A protein and the small-molecule ligand that binds it are described below.
Small molecule (SMILES): NCc1c[nH]c2nc(N)[nH]c(=O)c12

Sequence of chain 2.A:
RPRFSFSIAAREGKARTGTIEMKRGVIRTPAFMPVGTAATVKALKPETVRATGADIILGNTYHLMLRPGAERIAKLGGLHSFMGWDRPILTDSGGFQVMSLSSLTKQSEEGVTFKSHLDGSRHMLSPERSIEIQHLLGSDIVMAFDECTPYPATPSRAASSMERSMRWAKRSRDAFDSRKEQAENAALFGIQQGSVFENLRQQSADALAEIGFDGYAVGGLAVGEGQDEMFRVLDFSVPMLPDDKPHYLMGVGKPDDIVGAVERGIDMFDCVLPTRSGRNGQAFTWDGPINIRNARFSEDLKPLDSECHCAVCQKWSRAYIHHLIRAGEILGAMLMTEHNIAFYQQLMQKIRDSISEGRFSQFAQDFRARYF

Binding-site contacts:
Ligand atom C10 contacts residue LEU231 of chain 2.A at 3.4 Å (hydrophobic).
Ligand atom N9 contacts residue PHE106 of chain 2.A at 3.9 Å.
Ligand atom C6 contacts residue CYS158 of chain 2.A at 4.2 Å (hydrophobic).
Ligand atom O6 contacts residue GLY229 of chain 2.A at 3.4 Å.
Ligand atom C7 contacts residue MET260 of chain 2.A at 3.8 Å (hydrophobic).
Ligand atom N2 contacts residue MET260 of chain 2.A at 4.0 Å.
Ligand atom N3 contacts residue PHE106 of chain 2.A at 3.5 Å.
Ligand atom C2 contacts residue ASP156 of chain 2.A at 3.8 Å.
Ligand atom C7 contacts residue PHE106 of chain 2.A at 4.1 Å (hydrophobic).
Ligand atom C4 contacts residue PHE106 of chain 2.A at 3.6 Å (hydrophobic).
Ligand atom C6 contacts residue GLY229 of chain 2.A at 4.2 Å.
Ligand atom N11 contacts residue MET260 of chain 2.A at 2.8 Å (h-bond).
Ligand atom O6 contacts residue GLN203 of chain 2.A at 3.4 Å (h-bond).
Ligand atom N1 contacts residue ILE201 of chain 2.A at 4.2 Å.
Ligand atom N3 contacts residue MET260 of chain 2.A at 3.3 Å.
Ligand atom N1 contacts residue MET260 of chain 2.A at 3.9 Å.
Ligand atom C5 contacts residue PHE106 of chain 2.A at 4.1 Å (hydrophobic).
Ligand atom N11 contacts residue GLY261 of chain 2.A at 3.9 Å.
Ligand atom O6 contacts residue GLY230 of chain 2.A at 2.9 Å (h-bond).
Ligand atom C10 contacts residue MET260 of chain 2.A at 3.8 Å (hydrophobic).
Ligand atom C2 contacts residue ILE201 of chain 2.A at 4.2 Å (hydrophobic).
Ligand atom N9 contacts residue MET260 of chain 2.A at 4.1 Å.
Ligand atom N2 contacts residue ASP156 of chain 2.A at 3.0 Å (salt-bridge).
Ligand atom C2 contacts residue PHE106 of chain 2.A at 4.0 Å (hydrophobic).
Ligand atom C4 contacts residue MET260 of chain 2.A at 3.7 Å (hydrophobic).
Ligand atom C6 contacts residue MET260 of chain 2.A at 4.0 Å (hydrophobic).
Ligand atom N11 contacts residue LEU231 of chain 2.A at 2.7 Å (h-bond).
Ligand atom N2 contacts residue SER103 of chain 2.A at 3.3 Å (h-bond).
Ligand atom O6 contacts residue CYS158 of chain 2.A at 3.6 Å (h-bond).
Ligand atom C8 contacts residue MET260 of chain 2.A at 3.9 Å (hydrophobic).
Ligand atom C8 contacts residue GLY261 of chain 2.A at 4.0 Å.
Ligand atom O6 contacts residue ASP156 of chain 2.A at 4.0 Å.
Ligand atom N1 contacts residue ASP156 of chain 2.A at 3.1 Å (salt-bridge).
Ligand atom C2 contacts residue MET260 of chain 2.A at 3.6 Å (hydrophobic).
Ligand atom C6 contacts residue ASP156 of chain 2.A at 4.0 Å.
Ligand atom C10 contacts residue GLY230 of chain 2.A at 3.8 Å.
Ligand atom C5 contacts residue MET260 of chain 2.A at 4.0 Å (hydrophobic).
Ligand atom C8 contacts residue PHE106 of chain 2.A at 4.1 Å (hydrophobic).
Ligand atom N2 contacts residue ILE201 of chain 2.A at 3.7 Å.
Ligand atom C6 contacts residue GLY230 of chain 2.A at 4.0 Å.